Binding-site contacts:
Ligand atom C3 contacts residue ASN74 of chain 1.A at 3.7 Å.
Ligand atom C8 contacts residue HIS73 of chain 1.A at 4.2 Å.
Ligand atom N2 contacts residue ASN74 of chain 1.A at 2.9 Å (h-bond).
Ligand atom O7 contacts residue ASN74 of chain 1.A at 3.4 Å (h-bond).
Ligand atom C1 contacts residue ASN74 of chain 1.A at 1.4 Å.
Ligand atom C4 contacts residue ASN74 of chain 1.A at 4.2 Å.
Ligand atom C5 contacts residue ASN74 of chain 1.A at 3.6 Å.
Ligand atom O7 contacts residue HIS73 of chain 1.A at 3.7 Å.
Ligand atom O5 contacts residue MET106 of chain 1.A at 4.3 Å.
Ligand atom C7 contacts residue ASN74 of chain 1.A at 3.4 Å.
Ligand atom C1 contacts residue THR76 of chain 1.A at 3.9 Å.
Ligand atom C2 contacts residue ASN74 of chain 1.A at 2.4 Å.
Ligand atom C8 contacts residue ASN74 of chain 1.A at 3.1 Å.
Ligand atom O5 contacts residue ASN74 of chain 1.A at 2.4 Å (h-bond).

Sequence of chain 1.A:
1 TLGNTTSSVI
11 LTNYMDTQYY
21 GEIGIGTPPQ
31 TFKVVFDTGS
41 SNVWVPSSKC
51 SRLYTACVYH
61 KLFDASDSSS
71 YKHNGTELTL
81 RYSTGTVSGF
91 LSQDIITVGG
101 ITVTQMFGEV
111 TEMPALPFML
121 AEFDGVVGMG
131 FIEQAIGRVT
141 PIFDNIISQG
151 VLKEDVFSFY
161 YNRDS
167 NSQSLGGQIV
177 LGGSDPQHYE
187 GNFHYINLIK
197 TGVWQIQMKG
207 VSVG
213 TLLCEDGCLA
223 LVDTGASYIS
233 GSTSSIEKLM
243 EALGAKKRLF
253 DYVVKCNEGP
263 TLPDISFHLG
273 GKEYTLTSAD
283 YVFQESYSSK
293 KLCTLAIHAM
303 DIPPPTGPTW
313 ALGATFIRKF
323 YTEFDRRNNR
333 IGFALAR

This protein binds this small molecule.
Small molecule (SMILES): CC(=O)N[C@H]1[C@H](O[C@H]2[C@H](O)[C@@H](NC(C)=O)CO[C@@H]2CO)O[C@H](CO)[C@@H](O)[C@@H]1O